The protein below binds the small molecule below.
Small molecule (SMILES): CC(=O)N[C@@H]1[C@@H](O)[C@H](O)[C@@H](CO)O[C@H]1O

Sequence of chain 1.B:
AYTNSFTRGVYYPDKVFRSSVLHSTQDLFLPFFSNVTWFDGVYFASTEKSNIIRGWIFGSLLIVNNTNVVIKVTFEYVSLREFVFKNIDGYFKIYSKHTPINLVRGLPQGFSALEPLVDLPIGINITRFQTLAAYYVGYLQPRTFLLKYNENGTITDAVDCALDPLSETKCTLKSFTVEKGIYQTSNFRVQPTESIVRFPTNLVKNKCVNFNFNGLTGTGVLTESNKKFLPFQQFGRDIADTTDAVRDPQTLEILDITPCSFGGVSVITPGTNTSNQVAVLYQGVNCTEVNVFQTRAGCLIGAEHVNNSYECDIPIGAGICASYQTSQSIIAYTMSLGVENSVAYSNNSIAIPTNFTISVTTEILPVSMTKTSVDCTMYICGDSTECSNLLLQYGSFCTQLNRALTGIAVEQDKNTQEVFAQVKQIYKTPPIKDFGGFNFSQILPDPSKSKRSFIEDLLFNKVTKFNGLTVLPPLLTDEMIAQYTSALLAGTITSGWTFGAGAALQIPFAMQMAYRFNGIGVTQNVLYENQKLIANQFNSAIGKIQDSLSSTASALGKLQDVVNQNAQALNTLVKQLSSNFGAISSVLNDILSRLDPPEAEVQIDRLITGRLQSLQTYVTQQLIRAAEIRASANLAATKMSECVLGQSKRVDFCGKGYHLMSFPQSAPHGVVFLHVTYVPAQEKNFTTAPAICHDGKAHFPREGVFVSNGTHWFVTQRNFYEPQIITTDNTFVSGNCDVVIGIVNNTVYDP

Binding-site contacts:
Ligand atom C1 contacts residue SER805 of chain 1.B at 3.3 Å.
Ligand atom C7 contacts residue ASN803 of chain 1.B at 3.6 Å.
Ligand atom N2 contacts residue ASN803 of chain 1.B at 2.9 Å (h-bond).
Ligand atom O6 contacts residue GLN806 of chain 1.B at 4.3 Å.
Ligand atom C6 contacts residue GLN806 of chain 1.B at 3.7 Å.
Ligand atom C1 contacts residue ASN803 of chain 1.B at 1.4 Å.
Ligand atom C2 contacts residue ASN803 of chain 1.B at 2.5 Å.
Ligand atom C5 contacts residue ASN803 of chain 1.B at 3.7 Å.
Ligand atom C5 contacts residue SER805 of chain 1.B at 3.4 Å.
Ligand atom O5 contacts residue ASN803 of chain 1.B at 2.4 Å (h-bond).
Ligand atom C3 contacts residue ASN803 of chain 1.B at 3.8 Å.
Ligand atom O7 contacts residue ASN803 of chain 1.B at 3.5 Å (h-bond).
Ligand atom C6 contacts residue SER805 of chain 1.B at 4.0 Å.
Ligand atom O7 contacts residue SER805 of chain 1.B at 4.4 Å.
Ligand atom O5 contacts residue SER805 of chain 1.B at 3.2 Å (h-bond).
Ligand atom C4 contacts residue ASN803 of chain 1.B at 4.2 Å.